Sequence of chain 2.B:
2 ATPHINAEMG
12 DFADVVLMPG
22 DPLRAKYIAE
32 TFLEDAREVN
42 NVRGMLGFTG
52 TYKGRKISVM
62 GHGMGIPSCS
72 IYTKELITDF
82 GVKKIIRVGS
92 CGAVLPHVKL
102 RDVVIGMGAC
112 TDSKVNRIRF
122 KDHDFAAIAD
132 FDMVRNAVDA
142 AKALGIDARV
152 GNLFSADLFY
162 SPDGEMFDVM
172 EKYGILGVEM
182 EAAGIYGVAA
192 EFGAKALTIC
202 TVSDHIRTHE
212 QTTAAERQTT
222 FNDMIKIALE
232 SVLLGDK

Sequence of chain 1.C:
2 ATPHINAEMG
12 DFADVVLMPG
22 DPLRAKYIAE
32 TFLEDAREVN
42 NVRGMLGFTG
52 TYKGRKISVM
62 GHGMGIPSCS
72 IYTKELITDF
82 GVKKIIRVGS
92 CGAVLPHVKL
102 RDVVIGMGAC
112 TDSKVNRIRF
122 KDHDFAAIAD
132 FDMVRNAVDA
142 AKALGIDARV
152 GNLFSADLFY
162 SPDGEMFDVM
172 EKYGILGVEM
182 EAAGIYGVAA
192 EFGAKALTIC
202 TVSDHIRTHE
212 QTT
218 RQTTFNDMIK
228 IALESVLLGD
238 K

Binding-site contacts:
Ligand atom N1 contacts residue PHE160 of chain 1.C at 3.5 Å.
Ligand atom O2' contacts residue MET181 of chain 1.C at 2.6 Å (h-bond).
Ligand atom C2' contacts residue GLU182 of chain 1.C at 3.5 Å.
Ligand atom N7 contacts residue CYS92 of chain 1.C at 3.5 Å.
Ligand atom O3' contacts residue GLU182 of chain 1.C at 3.0 Å (salt-bridge).
Ligand atom C4' contacts residue PO41 of chain 1.H at 3.6 Å.
Ligand atom O2' contacts residue PO41 of chain 1.H at 3.2 Å (h-bond).
Ligand atom N9 contacts residue SER91 of chain 1.C at 3.5 Å (h-bond).
Ligand atom O4' contacts residue SER91 of chain 1.C at 3.3 Å (h-bond).
Ligand atom C2' contacts residue MET181 of chain 1.C at 3.4 Å (hydrophobic).
Ligand atom O4' contacts residue PO41 of chain 1.H at 3.2 Å (h-bond).
Ligand atom C5' contacts residue HIS5 of chain 2.B at 3.4 Å.
Ligand atom N3 contacts residue MET181 of chain 1.C at 3.6 Å.
Ligand atom O5' contacts residue PHE160 of chain 1.C at 3.7 Å.
Ligand atom C6 contacts residue PHE160 of chain 1.C at 3.5 Å (hydrophobic).
Ligand atom C8 contacts residue CYS92 of chain 1.C at 3.6 Å (hydrophobic).
Ligand atom C2 contacts residue PHE160 of chain 1.C at 3.4 Å (hydrophobic).
Ligand atom C5 contacts residue VAL179 of chain 1.C at 3.6 Å (hydrophobic).
Ligand atom O2' contacts residue ARG88 of chain 1.C at 3.4 Å (salt-bridge).
Ligand atom O3' contacts residue PO41 of chain 1.H at 2.6 Å (h-bond).
Ligand atom O2' contacts residue GLU182 of chain 1.C at 2.4 Å (salt-bridge).
Ligand atom C5 contacts residue PHE160 of chain 1.C at 3.7 Å (hydrophobic).
Ligand atom C2 contacts residue VAL179 of chain 1.C at 3.7 Å (hydrophobic).
Ligand atom C1' contacts residue SER91 of chain 1.C at 3.3 Å.
Ligand atom S6 contacts residue GLY93 of chain 1.C at 3.7 Å.
Ligand atom O5' contacts residue ARG44 of chain 2.B at 3.7 Å.
Ligand atom O2' contacts residue GLU180 of chain 1.C at 3.2 Å.
Ligand atom C8 contacts residue SER204 of chain 1.C at 3.7 Å.
Ligand atom C4 contacts residue VAL179 of chain 1.C at 3.5 Å (hydrophobic).
Ligand atom CS contacts residue ILE207 of chain 1.C at 3.4 Å (hydrophobic).
Ligand atom C3' contacts residue GLU182 of chain 1.C at 3.7 Å.
Ligand atom N3 contacts residue GLU180 of chain 1.C at 3.7 Å.
Ligand atom N7 contacts residue GLY93 of chain 1.C at 3.6 Å.
Ligand atom C2' contacts residue PO41 of chain 1.H at 3.6 Å.
Ligand atom N3 contacts residue VAL179 of chain 1.C at 3.6 Å.
Ligand atom S6 contacts residue ASP205 of chain 1.C at 3.2 Å (salt-bridge).
Ligand atom C1' contacts residue PO41 of chain 1.H at 3.3 Å.
Ligand atom C8 contacts residue SER91 of chain 1.C at 3.2 Å.
Ligand atom O5' contacts residue HIS5 of chain 2.B at 2.5 Å (h-bond).
Ligand atom O4' contacts residue ARG44 of chain 2.B at 3.6 Å.

The protein below binds the small molecule below.
Small molecule (SMILES): CSc1ncnc2c1ncn2[C@@H]1O[C@H](CO)[C@@H](O)[C@H]1O